Sequence of chain 1.B:
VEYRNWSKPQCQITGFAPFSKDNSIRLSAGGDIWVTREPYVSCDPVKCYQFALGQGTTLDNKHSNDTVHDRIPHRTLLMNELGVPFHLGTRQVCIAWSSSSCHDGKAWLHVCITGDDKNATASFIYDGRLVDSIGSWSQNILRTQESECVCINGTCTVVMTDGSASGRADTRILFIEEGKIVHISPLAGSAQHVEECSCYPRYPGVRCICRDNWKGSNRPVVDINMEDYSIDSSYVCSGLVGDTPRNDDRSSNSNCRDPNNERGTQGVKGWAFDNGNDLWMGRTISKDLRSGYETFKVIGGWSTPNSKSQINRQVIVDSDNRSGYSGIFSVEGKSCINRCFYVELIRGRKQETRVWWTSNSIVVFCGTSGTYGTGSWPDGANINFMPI

This protein binds this small molecule.
Small molecule (SMILES): CC(=O)N[C@H]1[C@H](O[C@H]2[C@H](O)[C@@H](NC(C)=O)CO[C@@H]2CO[C@H]2O[C@H](CO)[C@@H](O)[C@H](O)[C@@H]2O)O[C@H](CO)[C@@H](O[C@@H]2O[C@H](CO)[C@@H](O)[C@H](O[C@H]3O[C@H](CO)[C@@H](O)[C@H](O)[C@@H]3O[C@H]3O[C@H](CO)[C@@H](O)[C@H](O)[C@@H]3O)[C@@H]2O)[C@@H]1O

Sequence of chain 1.A:
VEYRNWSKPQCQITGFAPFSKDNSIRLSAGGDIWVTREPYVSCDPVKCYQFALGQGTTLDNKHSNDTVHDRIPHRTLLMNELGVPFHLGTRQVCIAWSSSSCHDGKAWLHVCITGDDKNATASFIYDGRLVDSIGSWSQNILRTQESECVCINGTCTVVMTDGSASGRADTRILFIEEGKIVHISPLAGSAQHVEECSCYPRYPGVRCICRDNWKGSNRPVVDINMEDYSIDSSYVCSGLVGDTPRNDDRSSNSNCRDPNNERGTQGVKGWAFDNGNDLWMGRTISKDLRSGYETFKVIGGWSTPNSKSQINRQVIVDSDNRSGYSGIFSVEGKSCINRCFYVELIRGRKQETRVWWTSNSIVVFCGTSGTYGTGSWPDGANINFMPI

Binding-site contacts:
Ligand atom O4 contacts residue GLN310 of chain 1.B at 2.0 Å (h-bond).
Ligand atom O2 contacts residue THR374 of chain 1.B at 1.5 Å.
Ligand atom O5 contacts residue ASN119 of chain 1.A at 2.4 Å (h-bond).
Ligand atom O5 contacts residue GLN314 of chain 1.B at 2.0 Å (h-bond).
Ligand atom C3 contacts residue GLN310 of chain 1.B at 2.5 Å.
Ligand atom C1 contacts residue ASN312 of chain 1.B at 1.4 Å.
Ligand atom O6 contacts residue ILE311 of chain 1.B at 2.1 Å (h-bond).
Ligand atom C2 contacts residue THR374 of chain 1.B at 2.2 Å.
Ligand atom O6 contacts residue GLN314 of chain 1.B at 2.3 Å (h-bond).
Ligand atom C1 contacts residue ASN119 of chain 1.A at 1.5 Å.
Ligand atom C5 contacts residue GLN314 of chain 1.B at 1.4 Å.
Ligand atom C8 contacts residue TYR372 of chain 1.B at 2.0 Å (hydrophobic).
Ligand atom C3 contacts residue THR374 of chain 1.B at 2.5 Å.
Ligand atom C2 contacts residue ASN119 of chain 1.A at 2.6 Å.
Ligand atom C5 contacts residue GLN310 of chain 1.B at 1.4 Å.
Ligand atom O4 contacts residue GLN314 of chain 1.B at 1.4 Å.
Ligand atom C3 contacts residue ARG313 of chain 1.B at 1.8 Å.
Ligand atom C7 contacts residue GLY373 of chain 1.B at 2.1 Å.
Ligand atom O3 contacts residue ILE311 of chain 1.B at 2.5 Å (h-bond).
Ligand atom O3 contacts residue ARG313 of chain 1.B at 2.6 Å (salt-bridge).
Ligand atom C8 contacts residue GLY373 of chain 1.B at 2.1 Å.
Ligand atom O5 contacts residue THR295 of chain 1.B at 2.5 Å (h-bond).
Ligand atom O2 contacts residue ARG313 of chain 1.B at 0.9 Å.
Ligand atom O2 contacts residue ASN312 of chain 1.B at 1.3 Å.
Ligand atom C4 contacts residue ARG313 of chain 1.B at 2.4 Å.
Ligand atom O6 contacts residue GLN310 of chain 1.B at 1.9 Å.
Ligand atom C4 contacts residue GLN314 of chain 1.B at 1.7 Å.
Ligand atom O7 contacts residue GLY373 of chain 1.B at 2.6 Å (h-bond).
Ligand atom C4 contacts residue GLN310 of chain 1.B at 1.1 Å.
Ligand atom C2 contacts residue ASN312 of chain 1.B at 1.2 Å.
Ligand atom C6 contacts residue GLN314 of chain 1.B at 1.4 Å.
Ligand atom O6 contacts residue THR295 of chain 1.B at 2.0 Å (h-bond).
Ligand atom C6 contacts residue GLN310 of chain 1.B at 1.6 Å.
Ligand atom O5 contacts residue ARG313 of chain 1.B at 1.6 Å.
Ligand atom O4 contacts residue ARG313 of chain 1.B at 2.6 Å.
Ligand atom C1 contacts residue ARG313 of chain 1.B at 0.8 Å.
Ligand atom C5 contacts residue ARG313 of chain 1.B at 1.5 Å.
Ligand atom O3 contacts residue THR374 of chain 1.B at 2.5 Å.
Ligand atom O5 contacts residue ASN312 of chain 1.B at 2.0 Å (h-bond).
Ligand atom C2 contacts residue ARG313 of chain 1.B at 0.7 Å.